This small molecule binds to this protein.
Small molecule (SMILES): CC(=O)N[C@@H]1[C@@H](O)[C@H](O)[C@@H](CO)O[C@H]1O

Sequence of chain 1.B:
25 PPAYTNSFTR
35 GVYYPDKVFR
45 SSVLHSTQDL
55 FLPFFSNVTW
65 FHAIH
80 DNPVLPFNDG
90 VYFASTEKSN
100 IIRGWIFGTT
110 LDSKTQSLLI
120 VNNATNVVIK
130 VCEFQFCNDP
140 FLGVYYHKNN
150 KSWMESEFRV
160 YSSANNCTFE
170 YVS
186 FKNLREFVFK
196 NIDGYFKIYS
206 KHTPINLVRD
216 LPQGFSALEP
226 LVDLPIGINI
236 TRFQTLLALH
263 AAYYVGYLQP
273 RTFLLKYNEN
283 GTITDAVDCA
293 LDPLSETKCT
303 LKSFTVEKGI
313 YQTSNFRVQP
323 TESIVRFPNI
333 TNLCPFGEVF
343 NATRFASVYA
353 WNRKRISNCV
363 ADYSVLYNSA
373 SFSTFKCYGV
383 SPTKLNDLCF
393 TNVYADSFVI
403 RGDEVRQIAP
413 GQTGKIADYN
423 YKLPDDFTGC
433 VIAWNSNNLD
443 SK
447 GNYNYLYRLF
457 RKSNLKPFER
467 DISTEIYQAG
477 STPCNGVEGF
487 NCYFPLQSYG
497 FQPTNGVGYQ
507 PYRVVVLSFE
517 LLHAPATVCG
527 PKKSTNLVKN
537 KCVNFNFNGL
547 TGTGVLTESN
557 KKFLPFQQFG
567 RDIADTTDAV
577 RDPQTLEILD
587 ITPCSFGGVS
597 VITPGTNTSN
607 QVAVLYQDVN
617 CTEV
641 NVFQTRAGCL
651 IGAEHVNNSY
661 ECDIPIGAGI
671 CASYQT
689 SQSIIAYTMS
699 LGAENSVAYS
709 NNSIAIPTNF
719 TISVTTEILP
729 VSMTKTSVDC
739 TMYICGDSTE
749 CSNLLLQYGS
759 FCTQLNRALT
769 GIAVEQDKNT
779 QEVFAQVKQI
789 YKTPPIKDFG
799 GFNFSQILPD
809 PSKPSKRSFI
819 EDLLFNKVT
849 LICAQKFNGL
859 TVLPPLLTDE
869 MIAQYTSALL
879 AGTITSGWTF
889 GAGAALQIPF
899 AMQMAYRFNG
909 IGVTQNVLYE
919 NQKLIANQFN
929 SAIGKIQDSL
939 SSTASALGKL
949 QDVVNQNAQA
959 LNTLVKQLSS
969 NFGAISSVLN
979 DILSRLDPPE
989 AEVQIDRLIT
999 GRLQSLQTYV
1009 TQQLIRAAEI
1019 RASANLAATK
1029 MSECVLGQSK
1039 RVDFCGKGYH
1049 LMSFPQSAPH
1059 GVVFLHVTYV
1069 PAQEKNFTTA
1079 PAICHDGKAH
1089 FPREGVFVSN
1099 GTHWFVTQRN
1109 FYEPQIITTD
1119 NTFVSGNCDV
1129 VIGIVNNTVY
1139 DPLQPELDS

Binding-site contacts:
Ligand atom C1 contacts residue ASN616 of chain 1.B at 1.4 Å.
Ligand atom C5 contacts residue ASN616 of chain 1.B at 3.5 Å.
Ligand atom C8 contacts residue ASN616 of chain 1.B at 4.3 Å.
Ligand atom C3 contacts residue ASN616 of chain 1.B at 3.7 Å.
Ligand atom C4 contacts residue ASN616 of chain 1.B at 4.0 Å.
Ligand atom N2 contacts residue ASN616 of chain 1.B at 2.9 Å (h-bond).
Ligand atom O5 contacts residue ASN616 of chain 1.B at 2.2 Å (h-bond).
Ligand atom C7 contacts residue ASN616 of chain 1.B at 2.9 Å.
Ligand atom O7 contacts residue ASN616 of chain 1.B at 2.4 Å (h-bond).
Ligand atom O6 contacts residue THR618 of chain 1.B at 3.8 Å.
Ligand atom C2 contacts residue ASN616 of chain 1.B at 2.3 Å.